Binding-site contacts:
Ligand atom C5 contacts residue ASN343 of chain 1.C at 3.7 Å.
Ligand atom C1 contacts residue ASN343 of chain 1.C at 1.4 Å.
Ligand atom C8 contacts residue LEU368 of chain 1.C at 4.0 Å (hydrophobic).
Ligand atom C2 contacts residue ASN343 of chain 1.C at 2.5 Å.
Ligand atom C3 contacts residue ASN343 of chain 1.C at 3.8 Å.
Ligand atom O7 contacts residue ASN343 of chain 1.C at 3.8 Å.
Ligand atom C8 contacts residue VAL367 of chain 1.C at 4.0 Å (hydrophobic).
Ligand atom C7 contacts residue ASN343 of chain 1.C at 3.5 Å.
Ligand atom O5 contacts residue ASN343 of chain 1.C at 2.4 Å (h-bond).
Ligand atom C4 contacts residue ASN343 of chain 1.C at 4.2 Å.
Ligand atom N2 contacts residue ASN343 of chain 1.C at 2.9 Å (h-bond).

A protein and the small-molecule ligand that binds it are described below.
Small molecule (SMILES): CC(=O)N[C@H]1[C@H](O[C@H]2[C@H](O)[C@@H](NC(C)=O)CO[C@@H]2CO)O[C@H](CO)[C@@H](O)[C@@H]1O

Sequence of chain 1.C:
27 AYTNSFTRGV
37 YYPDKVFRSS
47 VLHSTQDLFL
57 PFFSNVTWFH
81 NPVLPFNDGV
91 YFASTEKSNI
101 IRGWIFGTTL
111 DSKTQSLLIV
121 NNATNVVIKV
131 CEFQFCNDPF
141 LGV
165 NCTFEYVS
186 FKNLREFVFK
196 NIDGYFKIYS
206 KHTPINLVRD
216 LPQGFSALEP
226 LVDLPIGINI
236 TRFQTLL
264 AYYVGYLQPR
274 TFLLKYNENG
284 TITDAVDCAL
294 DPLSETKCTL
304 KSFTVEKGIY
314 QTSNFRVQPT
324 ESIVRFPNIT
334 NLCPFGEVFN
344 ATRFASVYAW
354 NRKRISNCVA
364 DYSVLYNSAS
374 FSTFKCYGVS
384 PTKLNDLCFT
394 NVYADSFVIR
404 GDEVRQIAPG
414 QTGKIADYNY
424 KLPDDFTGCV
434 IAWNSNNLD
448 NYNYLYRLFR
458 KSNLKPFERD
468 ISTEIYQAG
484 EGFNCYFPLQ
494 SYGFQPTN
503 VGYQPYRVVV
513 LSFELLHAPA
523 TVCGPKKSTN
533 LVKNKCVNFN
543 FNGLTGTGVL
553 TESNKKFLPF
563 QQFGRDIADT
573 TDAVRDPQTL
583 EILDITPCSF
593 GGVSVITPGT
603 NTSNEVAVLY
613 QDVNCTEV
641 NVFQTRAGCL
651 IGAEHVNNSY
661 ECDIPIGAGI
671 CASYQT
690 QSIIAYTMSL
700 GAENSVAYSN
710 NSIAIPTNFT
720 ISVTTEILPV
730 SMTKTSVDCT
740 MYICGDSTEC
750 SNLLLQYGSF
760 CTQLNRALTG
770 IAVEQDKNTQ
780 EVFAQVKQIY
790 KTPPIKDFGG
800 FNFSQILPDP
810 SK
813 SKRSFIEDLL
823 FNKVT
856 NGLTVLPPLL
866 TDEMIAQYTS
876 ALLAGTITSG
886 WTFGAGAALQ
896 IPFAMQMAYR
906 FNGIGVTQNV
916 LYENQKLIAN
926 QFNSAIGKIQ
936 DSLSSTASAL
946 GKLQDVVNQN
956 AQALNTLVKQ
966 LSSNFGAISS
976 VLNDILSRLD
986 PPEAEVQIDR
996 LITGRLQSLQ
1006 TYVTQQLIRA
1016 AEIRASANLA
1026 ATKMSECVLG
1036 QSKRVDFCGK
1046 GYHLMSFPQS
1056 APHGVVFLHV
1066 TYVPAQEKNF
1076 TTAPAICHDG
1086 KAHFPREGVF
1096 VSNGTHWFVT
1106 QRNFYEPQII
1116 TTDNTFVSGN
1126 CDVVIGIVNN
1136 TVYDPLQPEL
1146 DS